This small molecule binds to this protein.
Small molecule (SMILES): Cc1cc(CCCOc2c(C)cc(-c3noc(C(F)(F)F)n3)cc2C)on1

Sequence of chain 5.C:
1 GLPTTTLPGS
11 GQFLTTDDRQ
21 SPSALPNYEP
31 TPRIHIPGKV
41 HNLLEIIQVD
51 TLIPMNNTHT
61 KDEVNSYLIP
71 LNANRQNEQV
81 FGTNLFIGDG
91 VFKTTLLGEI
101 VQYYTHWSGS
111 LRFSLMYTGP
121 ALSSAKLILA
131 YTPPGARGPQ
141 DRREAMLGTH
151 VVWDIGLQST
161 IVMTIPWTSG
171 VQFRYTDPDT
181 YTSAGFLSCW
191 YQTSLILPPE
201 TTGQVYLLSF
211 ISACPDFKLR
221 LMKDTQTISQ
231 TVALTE

Sequence of chain 4.A:
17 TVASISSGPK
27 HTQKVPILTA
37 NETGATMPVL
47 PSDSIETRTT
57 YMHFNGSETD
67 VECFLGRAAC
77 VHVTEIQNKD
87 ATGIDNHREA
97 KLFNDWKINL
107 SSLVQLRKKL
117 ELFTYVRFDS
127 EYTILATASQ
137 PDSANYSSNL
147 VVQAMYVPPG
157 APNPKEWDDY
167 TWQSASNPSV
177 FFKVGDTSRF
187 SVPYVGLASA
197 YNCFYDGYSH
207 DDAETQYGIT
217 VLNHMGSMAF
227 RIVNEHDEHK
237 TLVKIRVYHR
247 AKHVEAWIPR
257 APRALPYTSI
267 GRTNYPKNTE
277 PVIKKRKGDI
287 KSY

Binding-site contacts:
Ligand atom F3 contacts residue ALA150 of chain 4.A at 2.7 Å.
Ligand atom F1 contacts residue PHE186 of chain 4.A at 3.8 Å.
Ligand atom C1C contacts residue TYR128 of chain 4.A at 3.5 Å (hydrophobic).
Ligand atom N1A contacts residue ALA24 of chain 4.C at 3.2 Å.
Ligand atom F1 contacts residue MET224 of chain 4.A at 3.6 Å.
Ligand atom CM6 contacts residue VAL188 of chain 4.A at 3.8 Å (hydrophobic).
Ligand atom N1A contacts residue PRO174 of chain 4.A at 3.5 Å.
Ligand atom C2C contacts residue TYR128 of chain 4.A at 3.2 Å (hydrophobic).
Ligand atom C2B contacts residue ILE104 of chain 4.A at 3.8 Å (hydrophobic).
Ligand atom C6B contacts residue TYR152 of chain 4.A at 3.6 Å (hydrophobic).
Ligand atom C2A contacts residue PHE186 of chain 4.A at 3.5 Å (hydrophobic).
Ligand atom O1A contacts residue PRO174 of chain 4.A at 3.5 Å.
Ligand atom O1 contacts residue MET221 of chain 4.A at 3.7 Å.
Ligand atom N3A contacts residue PHE186 of chain 4.A at 3.4 Å.
Ligand atom C3A contacts residue PHE186 of chain 4.A at 3.7 Å (hydrophobic).
Ligand atom F1 contacts residue ALA150 of chain 4.A at 3.8 Å.
Ligand atom F3 contacts residue VAL176 of chain 4.A at 3.6 Å.
Ligand atom F3 contacts residue PRO174 of chain 4.A at 2.9 Å.
Ligand atom CM3 contacts residue ASN219 of chain 4.A at 3.8 Å.
Ligand atom C4 contacts residue TYR197 of chain 4.A at 3.4 Å (hydrophobic).
Ligand atom C1C contacts residue TYR197 of chain 4.A at 3.5 Å (hydrophobic).
Ligand atom C5B contacts residue TYR152 of chain 4.A at 3.5 Å (hydrophobic).
Ligand atom CM2 contacts residue ILE104 of chain 4.A at 3.6 Å (hydrophobic).
Ligand atom CM6 contacts residue LEU25 of chain 4.C at 3.8 Å (hydrophobic).
Ligand atom C3 contacts residue LEU106 of chain 4.A at 3.8 Å (hydrophobic).
Ligand atom CM2 contacts residue TYR128 of chain 4.A at 3.4 Å (hydrophobic).
Ligand atom CM6 contacts residue TYR152 of chain 4.A at 3.4 Å (hydrophobic).
Ligand atom CM4 contacts residue VAL176 of chain 4.A at 3.8 Å (hydrophobic).
Ligand atom C3C contacts residue TYR128 of chain 4.A at 3.3 Å (hydrophobic).
Ligand atom F3 contacts residue TYR152 of chain 4.A at 3.6 Å.
Ligand atom F2 contacts residue VAL176 of chain 4.A at 2.7 Å.
Ligand atom C2C contacts residue ILE104 of chain 4.A at 3.8 Å (hydrophobic).
Ligand atom C3B contacts residue MET224 of chain 4.A at 3.6 Å (hydrophobic).
Ligand atom CM4 contacts residue ALA150 of chain 4.A at 3.6 Å (hydrophobic).
Ligand atom F3 contacts residue SER175 of chain 4.A at 2.8 Å.
Ligand atom N3A contacts residue TYR152 of chain 4.A at 3.8 Å.
Ligand atom C2A contacts residue TYR152 of chain 4.A at 3.7 Å (hydrophobic).
Ligand atom CM2 contacts residue MET224 of chain 4.A at 3.5 Å (hydrophobic).
Ligand atom O1A contacts residue ALA24 of chain 4.C at 3.3 Å.
Ligand atom F3 contacts residue MET151 of chain 4.A at 3.7 Å.

Sequence of chain 4.C:
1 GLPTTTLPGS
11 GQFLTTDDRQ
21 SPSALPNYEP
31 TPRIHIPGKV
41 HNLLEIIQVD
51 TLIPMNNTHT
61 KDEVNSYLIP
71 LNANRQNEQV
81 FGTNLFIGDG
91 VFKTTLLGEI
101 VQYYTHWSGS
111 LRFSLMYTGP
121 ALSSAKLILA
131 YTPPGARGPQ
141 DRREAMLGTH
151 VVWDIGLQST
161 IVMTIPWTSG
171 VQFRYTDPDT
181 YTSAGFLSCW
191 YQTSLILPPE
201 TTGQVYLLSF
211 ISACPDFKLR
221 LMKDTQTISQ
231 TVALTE